Sequence of chain 1.G:
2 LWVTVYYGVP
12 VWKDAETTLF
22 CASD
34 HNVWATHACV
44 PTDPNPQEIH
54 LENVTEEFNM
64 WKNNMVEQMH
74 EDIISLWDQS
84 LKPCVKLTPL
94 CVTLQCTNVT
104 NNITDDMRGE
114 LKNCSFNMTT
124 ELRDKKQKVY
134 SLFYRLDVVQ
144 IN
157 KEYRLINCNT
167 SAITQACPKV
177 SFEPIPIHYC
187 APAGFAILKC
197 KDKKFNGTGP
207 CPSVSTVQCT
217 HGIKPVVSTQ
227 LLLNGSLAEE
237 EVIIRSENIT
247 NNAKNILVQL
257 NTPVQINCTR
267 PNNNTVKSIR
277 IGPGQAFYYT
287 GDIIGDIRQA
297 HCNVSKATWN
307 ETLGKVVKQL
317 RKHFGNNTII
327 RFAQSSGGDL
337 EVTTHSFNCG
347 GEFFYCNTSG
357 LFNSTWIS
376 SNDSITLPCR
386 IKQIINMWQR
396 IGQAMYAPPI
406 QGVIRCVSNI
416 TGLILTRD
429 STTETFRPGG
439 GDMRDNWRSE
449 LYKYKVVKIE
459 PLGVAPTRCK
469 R

Binding-site contacts:
Ligand atom C3 contacts residue ASP288 of chain 1.G at 3.9 Å.
Ligand atom N2 contacts residue ASP288 of chain 1.G at 3.0 Å (salt-bridge).
Ligand atom C7 contacts residue ASP288 of chain 1.G at 3.7 Å.
Ligand atom C7 contacts residue ASN116 of chain 1.G at 3.3 Å.
Ligand atom O5 contacts residue TYR133 of chain 1.G at 4.3 Å.
Ligand atom C7 contacts residue LEU135 of chain 1.G at 4.4 Å (hydrophobic).
Ligand atom C8 contacts residue LEU135 of chain 1.G at 3.8 Å (hydrophobic).
Ligand atom N2 contacts residue ASN116 of chain 1.G at 3.1 Å (h-bond).
Ligand atom C8 contacts residue TYR133 of chain 1.G at 3.4 Å (hydrophobic).
Ligand atom C5 contacts residue TYR133 of chain 1.G at 4.0 Å (hydrophobic).
Ligand atom C2 contacts residue ASN116 of chain 1.G at 2.6 Å.
Ligand atom C8 contacts residue VAL102 of chain 1.G at 3.8 Å (hydrophobic).
Ligand atom C5 contacts residue ASN116 of chain 1.G at 3.8 Å.
Ligand atom O3 contacts residue ASP288 of chain 1.G at 3.0 Å (salt-bridge).
Ligand atom C1 contacts residue ASN116 of chain 1.G at 1.5 Å.
Ligand atom C6 contacts residue TYR133 of chain 1.G at 3.7 Å (hydrophobic).
Ligand atom O5 contacts residue ASN116 of chain 1.G at 2.4 Å (h-bond).
Ligand atom C3 contacts residue ASN116 of chain 1.G at 4.0 Å.
Ligand atom O7 contacts residue ASN104 of chain 1.G at 4.0 Å.
Ligand atom O7 contacts residue ASN116 of chain 1.G at 3.1 Å (h-bond).
Ligand atom C8 contacts residue ASN116 of chain 1.G at 4.1 Å.
Ligand atom C4 contacts residue ASN116 of chain 1.G at 4.4 Å.
Ligand atom C2 contacts residue ASP288 of chain 1.G at 4.1 Å.
Ligand atom C8 contacts residue ASP288 of chain 1.G at 3.5 Å.

The small molecule below binds the protein below.
Small molecule (SMILES): CC(=O)N[C@H]1[C@H](O[C@H]2[C@H](O)[C@@H](NC(C)=O)CO[C@@H]2CO)O[C@H](CO)[C@@H](O)[C@@H]1O